Sequence of chain 1.C:
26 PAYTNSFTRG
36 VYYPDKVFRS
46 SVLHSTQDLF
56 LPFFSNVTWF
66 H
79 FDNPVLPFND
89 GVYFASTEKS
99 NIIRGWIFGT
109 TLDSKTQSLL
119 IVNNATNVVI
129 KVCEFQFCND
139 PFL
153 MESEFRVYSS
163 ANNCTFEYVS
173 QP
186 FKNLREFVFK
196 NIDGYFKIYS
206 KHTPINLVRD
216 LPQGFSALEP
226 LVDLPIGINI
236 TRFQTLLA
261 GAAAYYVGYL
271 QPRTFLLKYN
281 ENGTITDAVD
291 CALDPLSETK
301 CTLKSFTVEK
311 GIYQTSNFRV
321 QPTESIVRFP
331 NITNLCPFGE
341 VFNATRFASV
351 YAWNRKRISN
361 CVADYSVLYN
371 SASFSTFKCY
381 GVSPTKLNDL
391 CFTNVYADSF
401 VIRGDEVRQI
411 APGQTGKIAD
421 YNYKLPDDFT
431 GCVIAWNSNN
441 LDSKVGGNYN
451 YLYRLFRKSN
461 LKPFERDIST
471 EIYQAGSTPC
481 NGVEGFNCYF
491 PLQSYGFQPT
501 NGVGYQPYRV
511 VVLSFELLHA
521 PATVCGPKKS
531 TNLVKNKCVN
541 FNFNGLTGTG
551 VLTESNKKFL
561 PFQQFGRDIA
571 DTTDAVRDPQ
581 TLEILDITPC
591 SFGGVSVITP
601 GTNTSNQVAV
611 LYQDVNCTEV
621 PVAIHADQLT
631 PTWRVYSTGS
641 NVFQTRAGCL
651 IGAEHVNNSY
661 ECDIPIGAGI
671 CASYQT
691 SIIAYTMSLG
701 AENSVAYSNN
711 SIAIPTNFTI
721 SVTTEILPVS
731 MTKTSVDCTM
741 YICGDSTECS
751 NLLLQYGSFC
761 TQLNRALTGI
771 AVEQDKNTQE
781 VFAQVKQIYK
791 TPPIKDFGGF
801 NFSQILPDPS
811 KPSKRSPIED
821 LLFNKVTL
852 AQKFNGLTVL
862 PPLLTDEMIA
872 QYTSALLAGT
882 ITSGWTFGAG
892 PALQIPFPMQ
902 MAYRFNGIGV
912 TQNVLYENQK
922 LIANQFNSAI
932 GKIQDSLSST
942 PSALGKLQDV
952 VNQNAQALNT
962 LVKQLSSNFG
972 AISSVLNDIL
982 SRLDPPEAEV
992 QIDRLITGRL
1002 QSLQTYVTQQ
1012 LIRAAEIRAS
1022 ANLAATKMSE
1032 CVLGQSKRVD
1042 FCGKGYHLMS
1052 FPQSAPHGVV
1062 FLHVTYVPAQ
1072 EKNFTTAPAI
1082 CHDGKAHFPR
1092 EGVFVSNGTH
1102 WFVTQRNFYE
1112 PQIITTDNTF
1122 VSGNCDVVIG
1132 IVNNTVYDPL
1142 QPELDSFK

The protein below binds the small molecule below.
Small molecule (SMILES): CC(=O)N[C@@H]1[C@@H](O)[C@H](O)[C@@H](CO)O[C@H]1O

Binding-site contacts:
Ligand atom C4 contacts residue ASN61 of chain 1.C at 4.2 Å.
Ligand atom C5 contacts residue ASN61 of chain 1.C at 3.7 Å.
Ligand atom C6 contacts residue TYR28 of chain 1.C at 4.4 Å (hydrophobic).
Ligand atom C7 contacts residue PHE59 of chain 1.C at 4.5 Å (hydrophobic).
Ligand atom C1 contacts residue ASN61 of chain 1.C at 1.4 Å.
Ligand atom O5 contacts residue TYR28 of chain 1.C at 4.1 Å.
Ligand atom C8 contacts residue PHE59 of chain 1.C at 3.4 Å (hydrophobic).
Ligand atom C7 contacts residue ASN61 of chain 1.C at 3.6 Å.
Ligand atom O5 contacts residue ASN61 of chain 1.C at 2.4 Å (h-bond).
Ligand atom C2 contacts residue ASN61 of chain 1.C at 2.5 Å.
Ligand atom O7 contacts residue ASN61 of chain 1.C at 4.0 Å.
Ligand atom C8 contacts residue PRO631 of chain 1.C at 4.2 Å (hydrophobic).
Ligand atom C3 contacts residue ASN61 of chain 1.C at 3.8 Å.
Ligand atom N2 contacts residue ASN61 of chain 1.C at 2.9 Å (h-bond).